Sequence of chain 1.A:
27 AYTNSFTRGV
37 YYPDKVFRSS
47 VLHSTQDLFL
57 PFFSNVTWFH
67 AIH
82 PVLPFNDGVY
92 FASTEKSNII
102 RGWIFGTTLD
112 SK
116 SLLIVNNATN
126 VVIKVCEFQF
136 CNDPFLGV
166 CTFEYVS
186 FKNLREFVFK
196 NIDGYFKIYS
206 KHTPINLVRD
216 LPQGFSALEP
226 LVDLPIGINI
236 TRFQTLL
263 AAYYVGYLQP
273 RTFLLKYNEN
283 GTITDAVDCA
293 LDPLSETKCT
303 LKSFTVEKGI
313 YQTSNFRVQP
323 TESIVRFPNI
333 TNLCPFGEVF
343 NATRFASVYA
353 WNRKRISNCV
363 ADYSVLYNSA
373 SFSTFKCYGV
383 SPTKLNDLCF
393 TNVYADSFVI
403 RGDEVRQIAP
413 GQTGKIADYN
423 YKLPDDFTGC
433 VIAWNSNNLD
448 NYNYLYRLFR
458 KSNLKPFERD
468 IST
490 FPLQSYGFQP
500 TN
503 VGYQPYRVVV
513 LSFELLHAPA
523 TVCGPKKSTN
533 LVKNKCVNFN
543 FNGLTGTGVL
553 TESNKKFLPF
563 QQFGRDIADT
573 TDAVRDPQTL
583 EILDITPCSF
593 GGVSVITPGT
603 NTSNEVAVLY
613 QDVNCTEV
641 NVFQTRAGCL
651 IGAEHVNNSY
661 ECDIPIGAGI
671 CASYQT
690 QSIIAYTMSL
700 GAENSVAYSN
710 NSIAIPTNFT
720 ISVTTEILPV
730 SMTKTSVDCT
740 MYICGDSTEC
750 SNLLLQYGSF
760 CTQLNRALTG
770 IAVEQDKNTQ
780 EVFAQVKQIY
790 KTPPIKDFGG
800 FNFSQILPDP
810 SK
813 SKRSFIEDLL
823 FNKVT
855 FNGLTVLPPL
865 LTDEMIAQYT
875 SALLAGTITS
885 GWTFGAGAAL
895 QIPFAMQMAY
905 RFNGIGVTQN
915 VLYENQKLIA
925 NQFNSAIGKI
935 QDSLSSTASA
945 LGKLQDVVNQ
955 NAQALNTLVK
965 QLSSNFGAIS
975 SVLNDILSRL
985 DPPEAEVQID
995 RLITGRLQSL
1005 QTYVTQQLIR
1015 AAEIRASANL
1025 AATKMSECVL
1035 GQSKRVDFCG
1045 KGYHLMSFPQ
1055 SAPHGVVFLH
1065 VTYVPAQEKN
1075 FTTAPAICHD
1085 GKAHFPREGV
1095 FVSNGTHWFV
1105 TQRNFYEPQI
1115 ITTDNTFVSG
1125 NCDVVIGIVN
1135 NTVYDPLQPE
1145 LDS

Binding-site contacts:
Ligand atom C1 contacts residue ASN709 of chain 1.A at 1.4 Å.
Ligand atom C5 contacts residue ASN709 of chain 1.A at 3.7 Å.
Ligand atom C3 contacts residue ASN709 of chain 1.A at 3.8 Å.
Ligand atom O5 contacts residue ASN709 of chain 1.A at 2.4 Å (h-bond).
Ligand atom C8 contacts residue GLY1131 of chain 1.A at 3.9 Å.
Ligand atom N2 contacts residue ASN709 of chain 1.A at 2.8 Å (h-bond).
Ligand atom C2 contacts residue ASN709 of chain 1.A at 2.4 Å.
Ligand atom C8 contacts residue ASN709 of chain 1.A at 4.5 Å.
Ligand atom C8 contacts residue ILE1130 of chain 1.A at 3.7 Å (hydrophobic).
Ligand atom C4 contacts residue ASN709 of chain 1.A at 4.2 Å.
Ligand atom C7 contacts residue ASN709 of chain 1.A at 3.4 Å.
Ligand atom O7 contacts residue ASN709 of chain 1.A at 3.6 Å (h-bond).
Ligand atom C6 contacts residue ASN709 of chain 1.A at 4.5 Å.

This small molecule binds to this protein.
Small molecule (SMILES): CC(=O)N[C@@H]1[C@@H](O)[C@H](O)[C@@H](CO)O[C@H]1O